A small-molecule ligand and the protein it binds are described below.
Small molecule (SMILES): c1cc2c(cc1Nc1ccc3nnnn3n1)CCC2

Binding-site contacts:
Ligand atom CAH contacts residue PHE186 of chain 1.A at 3.8 Å (hydrophobic).
Ligand atom NAL contacts residue LEU136 of chain 1.B at 3.7 Å.
Ligand atom NAO contacts residue ASN133 of chain 1.B at 3.6 Å.
Ligand atom NAK contacts residue VAL132 of chain 1.A at 3.9 Å.
Ligand atom CAE contacts residue VAL132 of chain 1.B at 3.7 Å (hydrophobic).
Ligand atom CAC contacts residue VAL132 of chain 1.A at 3.8 Å (hydrophobic).
Ligand atom CAE contacts residue LEU136 of chain 1.A at 4.0 Å (hydrophobic).
Ligand atom NAO contacts residue LEU136 of chain 1.A at 3.8 Å.
Ligand atom CAH contacts residue TRP128 of chain 1.B at 3.9 Å (hydrophobic).
Ligand atom NAA contacts residue TRP128 of chain 1.A at 4.0 Å.
Ligand atom CAQ contacts residue LEU136 of chain 1.A at 3.5 Å (hydrophobic).
Ligand atom CAR contacts residue VAL132 of chain 1.B at 3.9 Å (hydrophobic).
Ligand atom CAI contacts residue PHE186 of chain 1.A at 3.7 Å (hydrophobic).
Ligand atom CAN contacts residue LEU136 of chain 1.B at 3.4 Å (hydrophobic).
Ligand atom CAS contacts residue GLY182 of chain 1.B at 4.0 Å.
Ligand atom CAG contacts residue VAL132 of chain 1.B at 3.7 Å (hydrophobic).
Ligand atom CAC contacts residue PHE129 of chain 1.A at 3.6 Å (hydrophobic).
Ligand atom CAF contacts residue PHE129 of chain 1.B at 3.7 Å (hydrophobic).
Ligand atom CAD contacts residue ASN133 of chain 1.A at 3.2 Å.
Ligand atom CAF contacts residue VAL132 of chain 1.B at 3.7 Å (hydrophobic).
Ligand atom CAS contacts residue GLY182 of chain 1.A at 3.8 Å.
Ligand atom CAB contacts residue VAL132 of chain 1.A at 3.5 Å (hydrophobic).
Ligand atom NAJ contacts residue PHE186 of chain 1.B at 4.0 Å.
Ligand atom NAL contacts residue VAL132 of chain 1.A at 3.6 Å.
Ligand atom NAO contacts residue ASN133 of chain 1.A at 3.9 Å.
Ligand atom CAN contacts residue ASN133 of chain 1.A at 4.0 Å.
Ligand atom CAS contacts residue PHE186 of chain 1.A at 4.0 Å (hydrophobic).
Ligand atom NAO contacts residue LEU136 of chain 1.B at 3.8 Å.
Ligand atom CAR contacts residue LEU136 of chain 1.A at 4.0 Å (hydrophobic).
Ligand atom CAI contacts residue ALA178 of chain 1.B at 3.3 Å (hydrophobic).
Ligand atom CAP contacts residue LEU136 of chain 1.A at 3.5 Å (hydrophobic).
Ligand atom CAD contacts residue LEU136 of chain 1.B at 3.7 Å (hydrophobic).
Ligand atom NAM contacts residue LEU136 of chain 1.A at 3.9 Å.
Ligand atom CAQ contacts residue VAL132 of chain 1.B at 3.9 Å (hydrophobic).
Ligand atom CAE contacts residue PHE129 of chain 1.B at 3.8 Å (hydrophobic).
Ligand atom CAP contacts residue VAL132 of chain 1.B at 3.8 Å (hydrophobic).
Ligand atom CAN contacts residue LEU136 of chain 1.A at 3.9 Å (hydrophobic).
Ligand atom NAM contacts residue LEU136 of chain 1.B at 3.4 Å.
Ligand atom NAA contacts residue VAL132 of chain 1.A at 3.8 Å.
Ligand atom CAI contacts residue GLY185 of chain 1.A at 3.6 Å.

Sequence of chain 1.A:
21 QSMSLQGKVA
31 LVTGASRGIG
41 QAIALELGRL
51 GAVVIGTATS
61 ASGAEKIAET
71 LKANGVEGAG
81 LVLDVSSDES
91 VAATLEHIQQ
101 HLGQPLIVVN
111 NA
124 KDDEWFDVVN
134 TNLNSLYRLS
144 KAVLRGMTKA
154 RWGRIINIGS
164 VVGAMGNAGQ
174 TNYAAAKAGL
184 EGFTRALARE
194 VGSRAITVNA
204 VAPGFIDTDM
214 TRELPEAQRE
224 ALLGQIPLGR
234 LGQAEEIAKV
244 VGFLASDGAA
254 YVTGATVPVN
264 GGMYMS

Sequence of chain 1.B:
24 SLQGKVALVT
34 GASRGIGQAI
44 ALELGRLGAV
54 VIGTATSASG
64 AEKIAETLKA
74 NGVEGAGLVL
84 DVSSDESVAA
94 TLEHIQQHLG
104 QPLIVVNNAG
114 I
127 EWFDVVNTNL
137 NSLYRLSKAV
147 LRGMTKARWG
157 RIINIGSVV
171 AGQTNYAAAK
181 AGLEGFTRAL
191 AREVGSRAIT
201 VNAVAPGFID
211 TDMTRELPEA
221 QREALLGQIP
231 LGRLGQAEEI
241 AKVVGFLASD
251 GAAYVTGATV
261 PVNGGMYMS